This small molecule binds to this protein.
Small molecule (SMILES): Cc1nc2ccc(C#CC3(O)CCCCC3)cc2n1-c1ncnc(N)n1

Binding-site contacts:
Ligand atom C8 contacts residue SER159 of chain 1.A at 3.4 Å.
Ligand atom N3 contacts residue VAL37 of chain 1.A at 3.5 Å.
Ligand atom C6 contacts residue ASP160 of chain 1.A at 3.4 Å.
Ligand atom C15 contacts residue LEU149 of chain 1.A at 3.7 Å (hydrophobic).
Ligand atom C25 contacts residue GLU68 of chain 1.A at 3.7 Å.
Ligand atom C23 contacts residue MET83 of chain 1.A at 3.7 Å (hydrophobic).
Ligand atom C7 contacts residue ASP160 of chain 1.A at 3.9 Å.
Ligand atom N17 contacts residue LEU100 of chain 1.A at 2.6 Å (h-bond).
Ligand atom C5 contacts residue VAL37 of chain 1.A at 3.7 Å (hydrophobic).
Ligand atom C1 contacts residue ILE29 of chain 1.A at 3.8 Å (hydrophobic).
Ligand atom C22 contacts residue VAL81 of chain 1.A at 3.7 Å (hydrophobic).
Ligand atom N14 contacts residue LEU149 of chain 1.A at 3.8 Å.
Ligand atom C25 contacts residue MET97 of chain 1.A at 3.8 Å (hydrophobic).
Ligand atom C5 contacts residue ASP160 of chain 1.A at 3.7 Å.
Ligand atom C19 contacts residue ASP160 of chain 1.A at 3.4 Å.
Ligand atom C15 contacts residue LEU100 of chain 1.A at 3.7 Å (hydrophobic).
Ligand atom O26 contacts residue ASP160 of chain 1.A at 3.7 Å.
Ligand atom N17 contacts residue PHE99 of chain 1.A at 3.8 Å.
Ligand atom C21 contacts residue ASP160 of chain 1.A at 3.9 Å.
Ligand atom C18 contacts residue SER159 of chain 1.A at 3.5 Å.
Ligand atom C9 contacts residue VAL37 of chain 1.A at 3.8 Å (hydrophobic).
Ligand atom C20 contacts residue GLU68 of chain 1.A at 3.5 Å.
Ligand atom N10 contacts residue VAL37 of chain 1.A at 3.8 Å.
Ligand atom C11 contacts residue LEU149 of chain 1.A at 3.5 Å (hydrophobic).
Ligand atom C4 contacts residue VAL37 of chain 1.A at 3.4 Å (hydrophobic).
Ligand atom C7 contacts residue SER159 of chain 1.A at 3.5 Å.
Ligand atom C13 contacts residue LEU149 of chain 1.A at 3.8 Å (hydrophobic).
Ligand atom C18 contacts residue ASP160 of chain 1.A at 3.4 Å.
Ligand atom C19 contacts residue GLU68 of chain 1.A at 3.8 Å.
Ligand atom O26 contacts residue GLU68 of chain 1.A at 2.7 Å (salt-bridge).
Ligand atom C13 contacts residue ALA50 of chain 1.A at 3.5 Å (hydrophobic).
Ligand atom N16 contacts residue LEU149 of chain 1.A at 3.5 Å.
Ligand atom N12 contacts residue LEU149 of chain 1.A at 3.6 Å.
Ligand atom N14 contacts residue PHE99 of chain 1.A at 3.8 Å.
Ligand atom C13 contacts residue GLU98 of chain 1.A at 3.6 Å.
Ligand atom C19 contacts residue MET97 of chain 1.A at 3.8 Å (hydrophobic).
Ligand atom N16 contacts residue ILE29 of chain 1.A at 3.9 Å.
Ligand atom N14 contacts residue LEU100 of chain 1.A at 3.1 Å (h-bond).
Ligand atom C22 contacts residue PHE161 of chain 1.A at 3.6 Å (hydrophobic).
Ligand atom O26 contacts residue PHE161 of chain 1.A at 2.8 Å (h-bond).

Sequence of chain 1.A:
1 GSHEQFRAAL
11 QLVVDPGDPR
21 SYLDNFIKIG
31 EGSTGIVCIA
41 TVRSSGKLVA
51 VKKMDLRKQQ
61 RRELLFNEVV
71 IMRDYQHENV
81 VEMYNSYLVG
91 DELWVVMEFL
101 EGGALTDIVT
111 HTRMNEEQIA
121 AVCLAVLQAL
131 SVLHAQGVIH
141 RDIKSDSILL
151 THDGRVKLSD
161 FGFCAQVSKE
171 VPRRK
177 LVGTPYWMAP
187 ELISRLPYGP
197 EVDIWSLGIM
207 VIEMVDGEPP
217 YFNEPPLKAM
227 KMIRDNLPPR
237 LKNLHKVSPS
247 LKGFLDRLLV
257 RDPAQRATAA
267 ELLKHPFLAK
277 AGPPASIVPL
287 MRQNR